Sequence of chain 1.Q:
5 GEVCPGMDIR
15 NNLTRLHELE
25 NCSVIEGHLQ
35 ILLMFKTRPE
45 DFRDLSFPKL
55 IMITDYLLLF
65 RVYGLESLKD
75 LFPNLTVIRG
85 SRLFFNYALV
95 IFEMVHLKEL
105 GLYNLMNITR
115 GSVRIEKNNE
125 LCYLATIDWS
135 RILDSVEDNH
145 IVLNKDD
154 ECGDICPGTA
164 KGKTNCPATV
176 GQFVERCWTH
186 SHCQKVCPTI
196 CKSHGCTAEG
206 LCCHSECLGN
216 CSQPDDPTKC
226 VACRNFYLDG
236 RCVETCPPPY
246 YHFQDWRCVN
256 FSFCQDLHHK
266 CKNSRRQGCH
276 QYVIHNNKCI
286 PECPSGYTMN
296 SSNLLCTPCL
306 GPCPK

This small molecule binds to this protein.
Small molecule (SMILES): CC(=O)N[C@H]1[C@H](O[C@H]2[C@H](O)[C@@H](NC(C)=O)CO[C@@H]2CO)O[C@H](CO)[C@@H](O[C@@H]2O[C@H](CO)[C@@H](O)[C@H](O)[C@@H]2O)[C@@H]1O

Binding-site contacts:
Ligand atom C4 contacts residue ASN25 of chain 1.Q at 4.2 Å.
Ligand atom C1 contacts residue GLU24 of chain 1.Q at 3.4 Å.
Ligand atom C8 contacts residue GLU22 of chain 1.Q at 3.7 Å.
Ligand atom O7 contacts residue HIS21 of chain 1.Q at 3.8 Å.
Ligand atom C3 contacts residue ASN25 of chain 1.Q at 3.8 Å.
Ligand atom O7 contacts residue GLU22 of chain 1.Q at 4.4 Å.
Ligand atom C8 contacts residue ASN25 of chain 1.Q at 4.4 Å.
Ligand atom O5 contacts residue ASN25 of chain 1.Q at 2.4 Å (h-bond).
Ligand atom C3 contacts residue GLU24 of chain 1.Q at 4.1 Å.
Ligand atom O5 contacts residue GLU24 of chain 1.Q at 3.8 Å.
Ligand atom O7 contacts residue GLU24 of chain 1.Q at 3.3 Å.
Ligand atom C2 contacts residue ASN25 of chain 1.Q at 2.4 Å.
Ligand atom C1 contacts residue ASN25 of chain 1.Q at 1.4 Å.
Ligand atom C2 contacts residue GLU24 of chain 1.Q at 4.2 Å.
Ligand atom O7 contacts residue ASN25 of chain 1.Q at 3.4 Å (h-bond).
Ligand atom C5 contacts residue GLU24 of chain 1.Q at 3.7 Å.
Ligand atom C4 contacts residue GLU24 of chain 1.Q at 4.5 Å.
Ligand atom N2 contacts residue ASN25 of chain 1.Q at 3.0 Å (h-bond).
Ligand atom C7 contacts residue GLU24 of chain 1.Q at 4.4 Å.
Ligand atom C5 contacts residue ASN25 of chain 1.Q at 3.7 Å.
Ligand atom C7 contacts residue ASN25 of chain 1.Q at 3.3 Å.